Sequence of chain 2.A:
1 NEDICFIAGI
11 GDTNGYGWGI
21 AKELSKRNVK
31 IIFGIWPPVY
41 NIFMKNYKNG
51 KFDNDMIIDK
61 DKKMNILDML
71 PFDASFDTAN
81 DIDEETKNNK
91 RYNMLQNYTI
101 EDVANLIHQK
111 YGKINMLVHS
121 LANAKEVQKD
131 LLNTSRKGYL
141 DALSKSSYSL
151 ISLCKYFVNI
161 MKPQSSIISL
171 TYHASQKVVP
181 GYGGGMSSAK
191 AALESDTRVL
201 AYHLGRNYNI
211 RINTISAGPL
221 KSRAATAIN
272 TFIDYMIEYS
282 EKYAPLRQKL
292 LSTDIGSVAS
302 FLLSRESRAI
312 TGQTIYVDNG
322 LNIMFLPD

A protein and the small-molecule ligand that binds it are described below.
Small molecule (SMILES): Oc1cc(Cl)ccc1Oc1ccc(Cl)cc1Cl

Binding-site contacts:
Ligand atom CL15 contacts residue VAL127 of chain 2.A at 3.8 Å.
Ligand atom C13 contacts residue ILE228 of chain 2.A at 3.8 Å (hydrophobic).
Ligand atom O17 contacts residue NAD1 of chain 2.C at 2.9 Å (h-bond).
Ligand atom CL16 contacts residue ALA122 of chain 2.A at 3.7 Å.
Ligand atom C1 contacts residue TYR172 of chain 2.A at 3.7 Å (hydrophobic).
Ligand atom C4 contacts residue ALA225 of chain 2.A at 3.6 Å (hydrophobic).
Ligand atom C6 contacts residue TYR182 of chain 2.A at 3.4 Å (hydrophobic).
Ligand atom C3 contacts residue NAD1 of chain 2.C at 3.0 Å.
Ligand atom C3 contacts residue ILE228 of chain 2.A at 3.7 Å (hydrophobic).
Ligand atom O7 contacts residue NAD1 of chain 2.C at 3.2 Å.
Ligand atom C8 contacts residue NAD1 of chain 2.C at 3.9 Å.
Ligand atom CL15 contacts residue ASN123 of chain 2.A at 3.9 Å.
Ligand atom O17 contacts residue TYR172 of chain 2.A at 3.9 Å.
Ligand atom C13 contacts residue TYR182 of chain 2.A at 3.8 Å (hydrophobic).
Ligand atom C9 contacts residue ALA122 of chain 2.A at 3.8 Å (hydrophobic).
Ligand atom C2 contacts residue TYR182 of chain 2.A at 4.1 Å (hydrophobic).
Ligand atom O17 contacts residue TYR182 of chain 2.A at 2.5 Å (h-bond).
Ligand atom C8 contacts residue ALA224 of chain 2.A at 4.0 Å (hydrophobic).
Ligand atom C4 contacts residue ILE228 of chain 2.A at 3.8 Å (hydrophobic).
Ligand atom CL15 contacts residue MET186 of chain 2.A at 4.1 Å.
Ligand atom C9 contacts residue ALA224 of chain 2.A at 3.4 Å (hydrophobic).
Ligand atom C10 contacts residue ALA122 of chain 2.A at 3.5 Å (hydrophobic).
Ligand atom C1 contacts residue TYR182 of chain 2.A at 3.3 Å (hydrophobic).
Ligand atom C12 contacts residue ILE228 of chain 2.A at 4.2 Å (hydrophobic).
Ligand atom C1 contacts residue NAD1 of chain 2.C at 3.4 Å.
Ligand atom CL14 contacts residue TYR172 of chain 2.A at 3.4 Å.
Ligand atom CL16 contacts residue NAD1 of chain 2.C at 3.3 Å.
Ligand atom C4 contacts residue NAD1 of chain 2.C at 3.3 Å.
Ligand atom CL16 contacts residue ALA224 of chain 2.A at 3.3 Å.
Ligand atom CL15 contacts residue ALA124 of chain 2.A at 3.5 Å.
Ligand atom C10 contacts residue ALA224 of chain 2.A at 3.7 Å (hydrophobic).
Ligand atom C2 contacts residue NAD1 of chain 2.C at 3.2 Å.
Ligand atom C12 contacts residue MET186 of chain 2.A at 3.9 Å (hydrophobic).
Ligand atom CL14 contacts residue PHE273 of chain 2.A at 3.5 Å.
Ligand atom C3 contacts residue ALA225 of chain 2.A at 3.6 Å (hydrophobic).
Ligand atom O17 contacts residue LYS190 of chain 2.A at 3.8 Å.
Ligand atom C6 contacts residue NAD1 of chain 2.C at 3.5 Å.
Ligand atom C12 contacts residue VAL127 of chain 2.A at 4.0 Å (hydrophobic).
Ligand atom CL14 contacts residue NAD1 of chain 2.C at 3.6 Å.
Ligand atom C5 contacts residue NAD1 of chain 2.C at 3.4 Å.